Sequence of chain 1.B:
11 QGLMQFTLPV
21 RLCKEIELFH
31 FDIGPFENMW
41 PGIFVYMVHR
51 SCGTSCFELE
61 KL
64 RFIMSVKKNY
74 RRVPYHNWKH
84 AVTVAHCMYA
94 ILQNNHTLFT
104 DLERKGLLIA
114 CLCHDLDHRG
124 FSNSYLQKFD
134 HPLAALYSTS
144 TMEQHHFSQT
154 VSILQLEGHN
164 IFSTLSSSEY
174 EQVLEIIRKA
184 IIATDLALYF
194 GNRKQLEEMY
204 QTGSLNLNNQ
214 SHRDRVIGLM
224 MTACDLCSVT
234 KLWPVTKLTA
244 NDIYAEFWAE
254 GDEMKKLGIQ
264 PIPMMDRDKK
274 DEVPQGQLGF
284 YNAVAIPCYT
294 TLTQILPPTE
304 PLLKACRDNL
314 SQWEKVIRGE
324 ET

Binding-site contacts:
Ligand atom N19 contacts residue PHE283 of chain 1.B at 3.8 Å.
Ligand atom C3 contacts residue GLY279 of chain 1.B at 3.5 Å.
Ligand atom C8 contacts residue MET267 of chain 1.B at 3.8 Å (hydrophobic).
Ligand atom CL22 contacts residue LEU229 of chain 1.B at 3.4 Å.
Ligand atom C10 contacts residue MET267 of chain 1.B at 3.8 Å (hydrophobic).
Ligand atom C6 contacts residue MET267 of chain 1.B at 3.6 Å (hydrophobic).
Ligand atom C10 contacts residue VAL276 of chain 1.B at 3.6 Å (hydrophobic).
Ligand atom C24 contacts residue PHE250 of chain 1.B at 3.8 Å (hydrophobic).
Ligand atom C5 contacts residue TYR247 of chain 1.B at 3.1 Å (hydrophobic).
Ligand atom C5 contacts residue MET267 of chain 1.B at 3.6 Å (hydrophobic).
Ligand atom C18 contacts residue PHE283 of chain 1.B at 3.7 Å (hydrophobic).
Ligand atom C13 contacts residue ILE246 of chain 1.B at 3.7 Å (hydrophobic).
Ligand atom C15 contacts residue PHE283 of chain 1.B at 3.8 Å (hydrophobic).
Ligand atom N11 contacts residue TYR247 of chain 1.B at 2.8 Å (h-bond).
Ligand atom C12 contacts residue ILE246 of chain 1.B at 3.6 Å (hydrophobic).
Ligand atom C8 contacts residue PRO266 of chain 1.B at 3.6 Å (hydrophobic).
Ligand atom C9 contacts residue GLU275 of chain 1.B at 3.7 Å.
Ligand atom C20 contacts residue PHE250 of chain 1.B at 3.9 Å (hydrophobic).
Ligand atom C5 contacts residue GLY279 of chain 1.B at 3.8 Å.
Ligand atom N11 contacts residue MET267 of chain 1.B at 3.7 Å.
Ligand atom C14 contacts residue LEU229 of chain 1.B at 3.8 Å (hydrophobic).
Ligand atom N21 contacts residue GLN280 of chain 1.B at 3.0 Å (h-bond).
Ligand atom C15 contacts residue GLN280 of chain 1.B at 3.5 Å.
Ligand atom C12 contacts residue VAL232 of chain 1.B at 3.6 Å (hydrophobic).
Ligand atom C16 contacts residue PHE283 of chain 1.B at 3.6 Å (hydrophobic).
Ligand atom C8 contacts residue GLU275 of chain 1.B at 3.8 Å.
Ligand atom C9 contacts residue LYS272 of chain 1.B at 3.7 Å.
Ligand atom C27 contacts residue PHE283 of chain 1.B at 3.6 Å (hydrophobic).
Ligand atom N19 contacts residue PHE250 of chain 1.B at 3.6 Å.
Ligand atom C10 contacts residue TYR247 of chain 1.B at 3.6 Å (hydrophobic).
Ligand atom C2 contacts residue GLY279 of chain 1.B at 3.5 Å.
Ligand atom CL22 contacts residue SER231 of chain 1.B at 3.5 Å.
Ligand atom C25 contacts residue LEU229 of chain 1.B at 3.3 Å (hydrophobic).
Ligand atom C17 contacts residue PHE283 of chain 1.B at 3.6 Å (hydrophobic).
Ligand atom C6 contacts residue GLY279 of chain 1.B at 3.5 Å.
Ligand atom N4 contacts residue MET267 of chain 1.B at 3.5 Å.
Ligand atom N4 contacts residue GLY279 of chain 1.B at 3.4 Å.
Ligand atom CL22 contacts residue TYR78 of chain 1.B at 3.6 Å.
Ligand atom C9 contacts residue PRO266 of chain 1.B at 3.6 Å (hydrophobic).
Ligand atom C7 contacts residue MET267 of chain 1.B at 3.8 Å (hydrophobic).

This protein binds this small molecule.
Small molecule (SMILES): CN(C)c1nc(CC[C@H]2CCN(c3ccccn3)C2)nc2ccc(Cl)cc12